A small-molecule ligand and the protein it binds are described below.
Small molecule (SMILES): C[C@@H](O)[C@@H](C)O

Binding-site contacts:
Ligand atom O6 contacts residue LYS175 of chain 1.A at 4.2 Å.
Ligand atom C1 contacts residue GLU256 of chain 1.A at 4.5 Å.
Ligand atom O6 contacts residue LEU172 of chain 1.A at 4.0 Å.
Ligand atom C1 contacts residue ILE260 of chain 1.A at 4.3 Å (hydrophobic).
Ligand atom C4 contacts residue GLU256 of chain 1.A at 3.9 Å.
Ligand atom C2 contacts residue LEU172 of chain 1.A at 3.6 Å (hydrophobic).
Ligand atom C3 contacts residue LEU172 of chain 1.A at 4.4 Å (hydrophobic).
Ligand atom C1 contacts residue ASN259 of chain 1.A at 4.4 Å.
Ligand atom C1 contacts residue LEU172 of chain 1.A at 3.7 Å (hydrophobic).

Sequence of chain 1.A:
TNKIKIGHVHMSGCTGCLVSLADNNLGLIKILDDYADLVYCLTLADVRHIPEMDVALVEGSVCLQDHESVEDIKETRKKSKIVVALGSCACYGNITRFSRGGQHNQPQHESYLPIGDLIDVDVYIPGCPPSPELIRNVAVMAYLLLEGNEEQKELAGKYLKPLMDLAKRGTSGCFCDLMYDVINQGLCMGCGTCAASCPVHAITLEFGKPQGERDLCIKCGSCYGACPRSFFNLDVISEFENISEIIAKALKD